This small molecule binds to this protein.
Small molecule (SMILES): CC(=O)N[C@H]1[C@H](O[C@H]2[C@H](O)[C@@H](NC(C)=O)CO[C@@H]2CO)O[C@H](CO)[C@@H](O)[C@@H]1O

Sequence of chain 14.E:
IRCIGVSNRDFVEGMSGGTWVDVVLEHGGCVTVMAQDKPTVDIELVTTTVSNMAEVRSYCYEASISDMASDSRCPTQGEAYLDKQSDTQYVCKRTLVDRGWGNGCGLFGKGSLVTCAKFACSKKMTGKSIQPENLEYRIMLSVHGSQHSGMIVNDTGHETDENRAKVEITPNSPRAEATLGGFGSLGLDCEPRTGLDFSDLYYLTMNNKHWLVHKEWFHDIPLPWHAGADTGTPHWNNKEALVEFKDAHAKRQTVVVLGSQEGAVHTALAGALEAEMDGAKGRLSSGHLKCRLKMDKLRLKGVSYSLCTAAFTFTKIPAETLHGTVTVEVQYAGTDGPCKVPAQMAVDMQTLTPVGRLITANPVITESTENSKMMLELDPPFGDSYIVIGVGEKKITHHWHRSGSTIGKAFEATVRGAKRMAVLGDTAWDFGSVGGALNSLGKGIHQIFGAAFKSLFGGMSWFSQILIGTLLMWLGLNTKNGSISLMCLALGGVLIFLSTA

Binding-site contacts:
Ligand atom C3 contacts residue ASN154 of chain 14.E at 3.6 Å.
Ligand atom O7 contacts residue ASN154 of chain 14.E at 3.2 Å (h-bond).
Ligand atom N2 contacts residue ASN154 of chain 14.E at 1.4 Å (h-bond).
Ligand atom C8 contacts residue ASN154 of chain 14.E at 2.4 Å.
Ligand atom C7 contacts residue GLY150 of chain 14.E at 3.9 Å.
Ligand atom C5 contacts residue THR156 of chain 14.E at 3.8 Å.
Ligand atom C7 contacts residue MET151 of chain 14.E at 4.3 Å (hydrophobic).
Ligand atom O3 contacts residue ASN154 of chain 14.E at 4.1 Å.
Ligand atom O5 contacts residue THR156 of chain 14.E at 3.2 Å (h-bond).
Ligand atom O6 contacts residue THR156 of chain 14.E at 3.5 Å (h-bond).
Ligand atom C1 contacts residue THR156 of chain 14.E at 3.4 Å.
Ligand atom C1 contacts residue ASN154 of chain 14.E at 2.9 Å.
Ligand atom C6 contacts residue THR156 of chain 14.E at 4.4 Å.
Ligand atom O5 contacts residue ASN154 of chain 14.E at 4.2 Å.
Ligand atom C2 contacts residue ASN154 of chain 14.E at 2.6 Å.
Ligand atom O7 contacts residue GLY150 of chain 14.E at 3.7 Å.
Ligand atom O7 contacts residue MET151 of chain 14.E at 3.6 Å.
Ligand atom C8 contacts residue GLY150 of chain 14.E at 3.5 Å.
Ligand atom C8 contacts residue VAL153 of chain 14.E at 4.3 Å (hydrophobic).
Ligand atom C7 contacts residue ASN154 of chain 14.E at 2.0 Å.